A small-molecule ligand and the protein it binds are described below.
Small molecule (SMILES): CC(=O)N[C@@H]1[C@@H](O)[C@H](O)[C@@H](CO)O[C@H]1O

Binding-site contacts:
Ligand atom O5 contacts residue ASN654 of chain 1.C at 2.4 Å (h-bond).
Ligand atom C5 contacts residue ASN654 of chain 1.C at 3.7 Å.
Ligand atom N2 contacts residue ASN654 of chain 1.C at 2.9 Å (h-bond).
Ligand atom C8 contacts residue ASN654 of chain 1.C at 4.4 Å.
Ligand atom O7 contacts residue ASN654 of chain 1.C at 3.2 Å (h-bond).
Ligand atom C2 contacts residue ASN654 of chain 1.C at 2.5 Å.
Ligand atom C3 contacts residue ASN654 of chain 1.C at 3.8 Å.
Ligand atom C4 contacts residue ASN654 of chain 1.C at 4.2 Å.
Ligand atom C1 contacts residue ASN654 of chain 1.C at 1.4 Å.
Ligand atom C7 contacts residue ASN654 of chain 1.C at 3.3 Å.

Sequence of chain 1.C:
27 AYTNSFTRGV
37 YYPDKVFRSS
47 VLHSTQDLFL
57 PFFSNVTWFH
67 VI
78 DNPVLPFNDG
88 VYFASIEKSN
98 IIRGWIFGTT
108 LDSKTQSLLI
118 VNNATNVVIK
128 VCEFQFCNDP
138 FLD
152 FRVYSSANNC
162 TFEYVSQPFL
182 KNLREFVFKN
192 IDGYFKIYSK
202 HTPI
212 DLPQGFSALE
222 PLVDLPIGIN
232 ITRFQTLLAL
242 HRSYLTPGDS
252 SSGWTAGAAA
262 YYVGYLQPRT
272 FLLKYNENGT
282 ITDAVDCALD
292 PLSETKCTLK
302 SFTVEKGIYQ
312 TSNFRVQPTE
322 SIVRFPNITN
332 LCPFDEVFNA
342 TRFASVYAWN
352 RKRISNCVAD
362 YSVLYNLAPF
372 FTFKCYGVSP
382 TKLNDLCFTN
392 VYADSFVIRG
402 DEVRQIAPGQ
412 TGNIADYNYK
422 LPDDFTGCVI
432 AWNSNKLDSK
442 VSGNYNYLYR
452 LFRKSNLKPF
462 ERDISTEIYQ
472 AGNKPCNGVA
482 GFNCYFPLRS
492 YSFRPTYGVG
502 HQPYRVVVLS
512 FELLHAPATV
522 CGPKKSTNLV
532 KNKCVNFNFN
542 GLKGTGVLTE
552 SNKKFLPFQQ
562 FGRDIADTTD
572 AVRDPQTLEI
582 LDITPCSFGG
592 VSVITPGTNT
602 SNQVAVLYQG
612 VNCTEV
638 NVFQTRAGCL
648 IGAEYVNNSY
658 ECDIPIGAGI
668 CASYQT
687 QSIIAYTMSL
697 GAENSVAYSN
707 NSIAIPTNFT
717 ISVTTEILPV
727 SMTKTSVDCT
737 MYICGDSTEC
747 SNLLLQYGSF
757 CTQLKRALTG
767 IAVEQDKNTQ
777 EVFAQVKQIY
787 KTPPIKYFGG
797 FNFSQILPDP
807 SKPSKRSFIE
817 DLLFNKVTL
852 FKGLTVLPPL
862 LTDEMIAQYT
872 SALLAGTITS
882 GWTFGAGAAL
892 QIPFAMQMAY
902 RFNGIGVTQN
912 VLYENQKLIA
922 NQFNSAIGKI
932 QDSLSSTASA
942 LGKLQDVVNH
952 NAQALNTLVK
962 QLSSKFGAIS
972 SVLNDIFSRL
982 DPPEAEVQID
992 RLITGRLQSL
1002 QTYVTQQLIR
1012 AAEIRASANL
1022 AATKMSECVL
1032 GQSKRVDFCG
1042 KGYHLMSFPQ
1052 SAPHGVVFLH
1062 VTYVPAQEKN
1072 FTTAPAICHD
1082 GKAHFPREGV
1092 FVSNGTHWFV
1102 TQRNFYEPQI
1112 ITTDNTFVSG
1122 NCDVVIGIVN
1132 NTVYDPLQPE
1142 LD